This small molecule binds to this protein.
Small molecule (SMILES): CC(=O)N[C@@H]1[C@@H](O)[C@H](O)[C@@H](CO)O[C@H]1O

Sequence of chain 1.A:
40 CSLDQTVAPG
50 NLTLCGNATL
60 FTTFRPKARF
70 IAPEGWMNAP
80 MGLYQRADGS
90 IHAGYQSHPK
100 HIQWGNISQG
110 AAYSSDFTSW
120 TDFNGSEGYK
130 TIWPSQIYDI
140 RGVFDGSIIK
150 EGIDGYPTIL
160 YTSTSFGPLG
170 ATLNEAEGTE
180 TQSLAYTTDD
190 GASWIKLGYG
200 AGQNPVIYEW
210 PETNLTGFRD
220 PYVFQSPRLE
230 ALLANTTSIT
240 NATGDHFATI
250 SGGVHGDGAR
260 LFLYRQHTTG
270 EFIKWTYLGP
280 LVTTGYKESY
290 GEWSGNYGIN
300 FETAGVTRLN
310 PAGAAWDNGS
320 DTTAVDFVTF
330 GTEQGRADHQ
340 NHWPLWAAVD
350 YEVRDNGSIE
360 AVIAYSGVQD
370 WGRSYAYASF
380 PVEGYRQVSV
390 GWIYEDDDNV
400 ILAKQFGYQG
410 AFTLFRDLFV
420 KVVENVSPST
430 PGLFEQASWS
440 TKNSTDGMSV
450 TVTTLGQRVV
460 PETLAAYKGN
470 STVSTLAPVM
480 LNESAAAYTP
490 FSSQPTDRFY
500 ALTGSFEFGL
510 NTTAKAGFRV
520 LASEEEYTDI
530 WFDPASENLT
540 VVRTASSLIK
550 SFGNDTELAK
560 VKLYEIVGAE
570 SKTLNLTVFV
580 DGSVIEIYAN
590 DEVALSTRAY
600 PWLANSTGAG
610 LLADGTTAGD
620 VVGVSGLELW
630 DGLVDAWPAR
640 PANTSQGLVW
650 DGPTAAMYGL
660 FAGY

Binding-site contacts:
Ligand atom O6 contacts residue SER644 of chain 1.A at 4.3 Å.
Ligand atom N2 contacts residue ASN642 of chain 1.A at 2.9 Å (h-bond).
Ligand atom C5 contacts residue SER644 of chain 1.A at 3.7 Å.
Ligand atom C8 contacts residue THR58 of chain 1.A at 3.4 Å.
Ligand atom O4 contacts residue ASN56 of chain 1.A at 3.8 Å.
Ligand atom O5 contacts residue SER644 of chain 1.A at 3.7 Å.
Ligand atom C2 contacts residue ALA57 of chain 1.A at 3.7 Å (hydrophobic).
Ligand atom N2 contacts residue ALA57 of chain 1.A at 2.9 Å (h-bond).
Ligand atom C8 contacts residue ASN642 of chain 1.A at 4.4 Å.
Ligand atom C6 contacts residue GLY646 of chain 1.A at 4.1 Å.
Ligand atom C8 contacts residue ALA57 of chain 1.A at 3.7 Å (hydrophobic).
Ligand atom C7 contacts residue ALA57 of chain 1.A at 3.8 Å (hydrophobic).
Ligand atom O7 contacts residue ASN642 of chain 1.A at 3.1 Å (h-bond).
Ligand atom O3 contacts residue ALA57 of chain 1.A at 4.2 Å.
Ligand atom N2 contacts residue THR58 of chain 1.A at 4.2 Å.
Ligand atom C4 contacts residue ASN642 of chain 1.A at 4.2 Å.
Ligand atom C1 contacts residue SER644 of chain 1.A at 4.0 Å.
Ligand atom C2 contacts residue ASN642 of chain 1.A at 2.5 Å.
Ligand atom C3 contacts residue ASN56 of chain 1.A at 4.0 Å.
Ligand atom C3 contacts residue ASN642 of chain 1.A at 3.8 Å.
Ligand atom O5 contacts residue ASN642 of chain 1.A at 2.3 Å (h-bond).
Ligand atom C5 contacts residue ALA57 of chain 1.A at 4.3 Å (hydrophobic).
Ligand atom O3 contacts residue THR58 of chain 1.A at 4.2 Å.
Ligand atom C3 contacts residue ALA57 of chain 1.A at 3.6 Å (hydrophobic).
Ligand atom C1 contacts residue ASN642 of chain 1.A at 1.4 Å.
Ligand atom C7 contacts residue ASN642 of chain 1.A at 3.2 Å.
Ligand atom C8 contacts residue PHE60 of chain 1.A at 4.4 Å (hydrophobic).
Ligand atom C6 contacts residue SER644 of chain 1.A at 3.8 Å.
Ligand atom C5 contacts residue ASN642 of chain 1.A at 3.6 Å.
Ligand atom O3 contacts residue ASN56 of chain 1.A at 4.1 Å.
Ligand atom C1 contacts residue ALA57 of chain 1.A at 4.0 Å (hydrophobic).